The small molecule below binds the protein below.
Small molecule (SMILES): OC[C@H]1O[C@H](O)[C@H](O)[C@@H](O)[C@@H]1O

Binding-site contacts:
Ligand atom O4 contacts residue GLN304 of chain 1.A at 3.6 Å.
Ligand atom O3 contacts residue SER303 of chain 1.A at 3.8 Å.
Ligand atom O5 contacts residue GLN304 of chain 1.A at 3.6 Å (h-bond).
Ligand atom O2 contacts residue ALA164 of chain 1.A at 4.0 Å.
Ligand atom O4 contacts residue SER303 of chain 1.A at 4.0 Å.
Ligand atom C1 contacts residue GLN304 of chain 1.A at 4.2 Å.
Ligand atom O6 contacts residue GLN304 of chain 1.A at 3.7 Å.
Ligand atom C2 contacts residue ALA164 of chain 1.A at 4.0 Å (hydrophobic).
Ligand atom C5 contacts residue TYR165 of chain 1.A at 4.1 Å (hydrophobic).
Ligand atom O5 contacts residue TYR165 of chain 1.A at 3.3 Å (h-bond).
Ligand atom C5 contacts residue GLN304 of chain 1.A at 4.0 Å.
Ligand atom C3 contacts residue GLN304 of chain 1.A at 4.1 Å.
Ligand atom C1 contacts residue ALA164 of chain 1.A at 3.9 Å (hydrophobic).
Ligand atom O4 contacts residue THR302 of chain 1.A at 3.5 Å.
Ligand atom O3 contacts residue GLN304 of chain 1.A at 3.7 Å.
Ligand atom C6 contacts residue GLN304 of chain 1.A at 4.1 Å.
Ligand atom C2 contacts residue GLN304 of chain 1.A at 4.1 Å.
Ligand atom O2 contacts residue PHE376 of chain 1.A at 4.3 Å.
Ligand atom O3 contacts residue PHE376 of chain 1.A at 4.1 Å.
Ligand atom C1 contacts residue TYR165 of chain 1.A at 4.3 Å (hydrophobic).
Ligand atom O6 contacts residue THR302 of chain 1.A at 3.2 Å (h-bond).
Ligand atom O1 contacts residue ALA164 of chain 1.A at 4.2 Å.
Ligand atom O6 contacts residue TYR165 of chain 1.A at 4.1 Å.
Ligand atom C6 contacts residue THR302 of chain 1.A at 4.3 Å.
Ligand atom C4 contacts residue GLN304 of chain 1.A at 3.5 Å.
Ligand atom C2 contacts residue PHE376 of chain 1.A at 4.0 Å (hydrophobic).
Ligand atom C6 contacts residue TYR165 of chain 1.A at 3.7 Å (hydrophobic).

Sequence of chain 1.A:
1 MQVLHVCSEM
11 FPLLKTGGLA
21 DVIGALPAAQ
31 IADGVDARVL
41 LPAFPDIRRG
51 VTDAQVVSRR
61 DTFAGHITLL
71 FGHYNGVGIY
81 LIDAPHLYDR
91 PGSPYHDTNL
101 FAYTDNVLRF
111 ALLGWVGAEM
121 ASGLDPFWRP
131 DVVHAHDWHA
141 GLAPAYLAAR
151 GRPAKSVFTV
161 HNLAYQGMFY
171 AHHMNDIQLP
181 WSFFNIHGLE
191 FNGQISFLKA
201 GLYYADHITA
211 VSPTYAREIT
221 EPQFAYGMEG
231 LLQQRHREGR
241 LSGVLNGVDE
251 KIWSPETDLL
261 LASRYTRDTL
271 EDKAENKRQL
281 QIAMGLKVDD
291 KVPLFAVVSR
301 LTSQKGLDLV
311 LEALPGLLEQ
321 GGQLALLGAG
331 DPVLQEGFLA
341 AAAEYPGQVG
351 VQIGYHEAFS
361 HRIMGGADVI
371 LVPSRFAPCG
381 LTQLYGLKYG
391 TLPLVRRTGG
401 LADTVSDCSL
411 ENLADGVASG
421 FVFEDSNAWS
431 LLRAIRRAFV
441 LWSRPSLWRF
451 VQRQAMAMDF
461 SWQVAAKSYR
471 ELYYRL